A small-molecule ligand and the protein it binds are described below.
Small molecule (SMILES): CC(=O)N[C@@H]1[C@@H](O)[C@H](O)[C@@H](CO)O[C@H]1O

Binding-site contacts:
Ligand atom C4 contacts residue ASN291 of chain 1.C at 4.2 Å.
Ligand atom C3 contacts residue ASN291 of chain 1.C at 3.8 Å.
Ligand atom O6 contacts residue ASN291 of chain 1.C at 4.5 Å.
Ligand atom O5 contacts residue ASN291 of chain 1.C at 2.4 Å (h-bond).
Ligand atom C5 contacts residue ASN291 of chain 1.C at 3.6 Å.
Ligand atom C8 contacts residue ASN280 of chain 1.C at 3.5 Å.
Ligand atom N2 contacts residue ASN291 of chain 1.C at 3.0 Å (h-bond).
Ligand atom O7 contacts residue ASN291 of chain 1.C at 3.2 Å (h-bond).
Ligand atom C2 contacts residue ASN291 of chain 1.C at 2.5 Å.
Ligand atom C1 contacts residue ASN291 of chain 1.C at 1.4 Å.
Ligand atom C7 contacts residue ASN291 of chain 1.C at 3.3 Å.

Sequence of chain 1.C:
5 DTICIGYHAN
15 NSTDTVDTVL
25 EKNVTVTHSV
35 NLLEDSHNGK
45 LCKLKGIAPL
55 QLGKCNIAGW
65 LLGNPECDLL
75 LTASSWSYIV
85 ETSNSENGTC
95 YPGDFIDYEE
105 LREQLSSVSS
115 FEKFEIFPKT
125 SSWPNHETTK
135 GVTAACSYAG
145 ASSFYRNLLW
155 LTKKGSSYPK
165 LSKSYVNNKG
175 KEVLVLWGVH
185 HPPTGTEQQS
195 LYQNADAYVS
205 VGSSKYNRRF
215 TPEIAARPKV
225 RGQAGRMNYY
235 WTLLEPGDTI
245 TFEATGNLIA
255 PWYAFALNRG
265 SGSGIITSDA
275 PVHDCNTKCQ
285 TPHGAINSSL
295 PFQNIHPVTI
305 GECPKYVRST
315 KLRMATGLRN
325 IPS